Sequence of chain 1.C:
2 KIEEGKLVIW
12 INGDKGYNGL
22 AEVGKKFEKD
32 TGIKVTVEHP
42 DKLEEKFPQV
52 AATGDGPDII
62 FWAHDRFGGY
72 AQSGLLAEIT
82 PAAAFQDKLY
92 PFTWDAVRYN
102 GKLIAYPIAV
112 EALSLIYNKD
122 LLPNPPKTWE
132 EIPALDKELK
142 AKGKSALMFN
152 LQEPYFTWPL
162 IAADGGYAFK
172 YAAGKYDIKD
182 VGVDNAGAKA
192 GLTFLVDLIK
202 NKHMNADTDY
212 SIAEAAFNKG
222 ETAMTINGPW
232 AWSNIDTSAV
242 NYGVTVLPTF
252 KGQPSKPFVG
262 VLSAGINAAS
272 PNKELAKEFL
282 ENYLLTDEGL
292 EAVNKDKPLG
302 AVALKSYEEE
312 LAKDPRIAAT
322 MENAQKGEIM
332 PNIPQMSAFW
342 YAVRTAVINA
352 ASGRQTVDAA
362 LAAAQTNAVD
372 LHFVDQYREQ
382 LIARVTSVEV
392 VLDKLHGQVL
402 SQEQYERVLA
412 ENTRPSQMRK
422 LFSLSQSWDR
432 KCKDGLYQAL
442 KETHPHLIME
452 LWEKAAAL

Binding-site contacts:
Ligand atom C4 contacts residue ARG67 of chain 1.C at 3.8 Å.
Ligand atom O1 contacts residue ASP15 of chain 1.C at 2.8 Å (salt-bridge).
Ligand atom C2 contacts residue LYS16 of chain 1.C at 3.8 Å.
Ligand atom O3 contacts residue GLU112 of chain 1.C at 3.8 Å.
Ligand atom C2 contacts residue GLU112 of chain 1.C at 3.5 Å.
Ligand atom C1 contacts residue TYR156 of chain 1.C at 3.5 Å (hydrophobic).
Ligand atom O1 contacts residue ASN13 of chain 1.C at 3.8 Å.
Ligand atom O6 contacts residue GLU154 of chain 1.C at 2.6 Å (salt-bridge).
Ligand atom O2 contacts residue TRP63 of chain 1.C at 3.3 Å (h-bond).
Ligand atom C3 contacts residue TRP63 of chain 1.C at 3.6 Å (hydrophobic).
Ligand atom O2 contacts residue GLU112 of chain 1.C at 2.8 Å (salt-bridge).
Ligand atom C1 contacts residue LYS16 of chain 1.C at 3.8 Å.
Ligand atom O3 contacts residue ASP66 of chain 1.C at 2.6 Å (salt-bridge).
Ligand atom O2 contacts residue MET331 of chain 1.C at 3.7 Å.
Ligand atom C6 contacts residue TRP341 of chain 1.C at 3.8 Å (hydrophobic).
Ligand atom C3 contacts residue ARG67 of chain 1.C at 3.9 Å.
Ligand atom O2 contacts residue ALA64 of chain 1.C at 3.4 Å.
Ligand atom C4 contacts residue TRP341 of chain 1.C at 3.6 Å (hydrophobic).
Ligand atom C6 contacts residue PRO155 of chain 1.C at 3.9 Å (hydrophobic).
Ligand atom C2 contacts residue TRP231 of chain 1.C at 3.8 Å (hydrophobic).
Ligand atom C6 contacts residue GLU154 of chain 1.C at 3.2 Å.
Ligand atom O3 contacts residue TRP341 of chain 1.C at 3.8 Å.
Ligand atom O5 contacts residue TYR156 of chain 1.C at 3.2 Å.
Ligand atom O3 contacts residue ALA64 of chain 1.C at 3.4 Å.
Ligand atom O1 contacts residue LYS16 of chain 1.C at 3.0 Å (salt-bridge).
Ligand atom O2 contacts residue LYS16 of chain 1.C at 2.7 Å (salt-bridge).
Ligand atom O2 contacts residue ASP66 of chain 1.C at 2.6 Å (salt-bridge).
Ligand atom C5 contacts residue GLU154 of chain 1.C at 3.8 Å.
Ligand atom C1 contacts residue TRP231 of chain 1.C at 3.6 Å (hydrophobic).
Ligand atom C1 contacts residue ASP15 of chain 1.C at 3.5 Å.
Ligand atom C4 contacts residue TYR156 of chain 1.C at 3.9 Å (hydrophobic).
Ligand atom O6 contacts residue PRO155 of chain 1.C at 3.2 Å.
Ligand atom C6 contacts residue TYR156 of chain 1.C at 3.8 Å (hydrophobic).
Ligand atom O3 contacts residue TRP63 of chain 1.C at 3.3 Å (h-bond).
Ligand atom C2 contacts residue ASP66 of chain 1.C at 3.4 Å.
Ligand atom O6 contacts residue PHE157 of chain 1.C at 3.7 Å.
Ligand atom O3 contacts residue ARG67 of chain 1.C at 2.8 Å (salt-bridge).
Ligand atom O4 contacts residue ARG67 of chain 1.C at 2.7 Å (salt-bridge).
Ligand atom C3 contacts residue ASP66 of chain 1.C at 3.5 Å.
Ligand atom O6 contacts residue TYR156 of chain 1.C at 3.1 Å (h-bond).

The small molecule below binds the protein below.
Small molecule (SMILES): OC[C@H]1O[C@H](O[C@H]2[C@H](O)[C@@H](O)[C@@H](O)O[C@@H]2CO)[C@H](O)[C@@H](O)[C@@H]1O